A small-molecule ligand and the protein it binds are described below.
Small molecule (SMILES): C=CC(=C)C

Binding-site contacts:
Ligand atom CAE contacts residue ALA64 of chain 2.A at 3.5 Å (hydrophobic).
Ligand atom CAB contacts residue ALA64 of chain 2.A at 3.0 Å (hydrophobic).
Ligand atom CAA contacts residue ARG72 of chain 2.A at 3.5 Å.
Ligand atom CAC contacts residue ISY1 of chain 2.F at 3.9 Å.
Ligand atom CAD contacts residue PIS1 of chain 2.C at 3.1 Å.
Ligand atom CAD contacts residue HIS23 of chain 2.A at 3.5 Å.
Ligand atom CAB contacts residue LEU80 of chain 2.A at 3.9 Å (hydrophobic).
Ligand atom CAB contacts residue ILE20 of chain 2.A at 4.0 Å (hydrophobic).
Ligand atom CAB contacts residue TYR84 of chain 2.A at 2.6 Å (hydrophobic).
Ligand atom CAA contacts residue HIS23 of chain 2.A at 3.9 Å.
Ligand atom CAC contacts residue ARG72 of chain 2.A at 4.4 Å.
Ligand atom CAE contacts residue TYR84 of chain 2.A at 4.0 Å (hydrophobic).
Ligand atom CAD contacts residue HIS38 of chain 2.A at 3.7 Å.
Ligand atom CAE contacts residue LEU80 of chain 2.A at 4.2 Å (hydrophobic).
Ligand atom CAC contacts residue ASN69 of chain 2.A at 3.0 Å.
Ligand atom CAC contacts residue LEU80 of chain 2.A at 4.4 Å (hydrophobic).
Ligand atom CAE contacts residue ISY1 of chain 2.F at 4.4 Å.
Ligand atom CAD contacts residue ARG72 of chain 2.A at 4.4 Å.
Ligand atom CAE contacts residue HIS38 of chain 2.A at 4.4 Å.
Ligand atom CAA contacts residue HIS38 of chain 2.A at 4.1 Å.
Ligand atom CAA contacts residue PIS1 of chain 2.C at 2.4 Å.
Ligand atom CAC contacts residue ALA64 of chain 2.A at 3.3 Å (hydrophobic).
Ligand atom CAE contacts residue PIS1 of chain 2.C at 4.2 Å.

Sequence of chain 2.A:
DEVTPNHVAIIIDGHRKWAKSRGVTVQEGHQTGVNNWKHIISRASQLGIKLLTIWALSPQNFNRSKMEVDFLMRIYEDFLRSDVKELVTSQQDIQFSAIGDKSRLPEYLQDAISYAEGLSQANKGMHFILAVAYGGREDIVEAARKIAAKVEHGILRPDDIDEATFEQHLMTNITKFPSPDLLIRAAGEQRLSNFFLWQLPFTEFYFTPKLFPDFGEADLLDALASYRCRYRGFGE